Sequence of chain 9.C:
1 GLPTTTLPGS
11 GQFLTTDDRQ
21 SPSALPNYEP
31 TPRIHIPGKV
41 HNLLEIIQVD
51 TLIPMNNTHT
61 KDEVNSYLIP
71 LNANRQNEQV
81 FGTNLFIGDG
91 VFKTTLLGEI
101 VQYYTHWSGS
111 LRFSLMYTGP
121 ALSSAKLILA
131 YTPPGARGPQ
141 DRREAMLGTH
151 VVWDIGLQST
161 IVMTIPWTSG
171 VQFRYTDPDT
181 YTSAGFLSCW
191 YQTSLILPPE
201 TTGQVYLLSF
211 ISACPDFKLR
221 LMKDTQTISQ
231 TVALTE

This protein binds this small molecule.
Small molecule (SMILES): Cc1cc(CCCCCCCOc2ccc(C3=N[C@@H](C)CO3)cc2)on1

Binding-site contacts:
Ligand atom O1B contacts residue ILE104 of chain 9.A at 3.9 Å.
Ligand atom C3C contacts residue TYR128 of chain 9.A at 3.9 Å (hydrophobic).
Ligand atom N2 contacts residue PHE186 of chain 9.A at 3.7 Å.
Ligand atom C1C contacts residue TYR152 of chain 9.A at 4.0 Å (hydrophobic).
Ligand atom C4 contacts residue TYR152 of chain 9.A at 3.9 Å (hydrophobic).
Ligand atom C4C contacts residue ILE104 of chain 9.A at 3.9 Å (hydrophobic).
Ligand atom C4C contacts residue TYR152 of chain 9.A at 3.8 Å (hydrophobic).
Ligand atom C6B contacts residue TYR197 of chain 9.A at 3.7 Å (hydrophobic).
Ligand atom C4 contacts residue MET224 of chain 9.A at 3.8 Å (hydrophobic).
Ligand atom C4A contacts residue ASN198 of chain 9.A at 3.9 Å.
Ligand atom C6C contacts residue VAL191 of chain 9.A at 3.2 Å (hydrophobic).
Ligand atom N2 contacts residue ALA24 of chain 9.C at 3.4 Å.
Ligand atom O1B contacts residue TYR128 of chain 9.A at 3.9 Å.
Ligand atom N2 contacts residue PRO174 of chain 9.A at 3.9 Å.
Ligand atom O1 contacts residue TYR152 of chain 9.A at 3.9 Å.
Ligand atom C3 contacts residue PRO174 of chain 9.A at 3.8 Å (hydrophobic).
Ligand atom C31 contacts residue VAL176 of chain 9.A at 3.3 Å (hydrophobic).
Ligand atom C4B contacts residue LEU106 of chain 9.A at 4.0 Å (hydrophobic).
Ligand atom CM1 contacts residue SER107 of chain 9.A at 3.9 Å.
Ligand atom C5C contacts residue ILE104 of chain 9.A at 3.8 Å (hydrophobic).
Ligand atom C3C contacts residue VAL188 of chain 9.A at 3.3 Å (hydrophobic).
Ligand atom C5 contacts residue TYR152 of chain 9.A at 3.8 Å (hydrophobic).
Ligand atom C7C contacts residue TYR128 of chain 9.A at 3.6 Å (hydrophobic).
Ligand atom C4 contacts residue PHE186 of chain 9.A at 3.6 Å (hydrophobic).
Ligand atom C31 contacts residue SER175 of chain 9.A at 3.6 Å.
Ligand atom C7C contacts residue VAL191 of chain 9.A at 4.0 Å (hydrophobic).
Ligand atom C31 contacts residue PRO174 of chain 9.A at 3.4 Å (hydrophobic).
Ligand atom C5B contacts residue LEU106 of chain 9.A at 3.8 Å (hydrophobic).
Ligand atom C3 contacts residue PHE186 of chain 9.A at 3.8 Å (hydrophobic).
Ligand atom C2C contacts residue VAL188 of chain 9.A at 3.2 Å (hydrophobic).
Ligand atom C5 contacts residue PHE186 of chain 9.A at 3.5 Å (hydrophobic).
Ligand atom C31 contacts residue ALA150 of chain 9.A at 3.1 Å (hydrophobic).
Ligand atom O1 contacts residue VAL188 of chain 9.A at 3.8 Å.
Ligand atom C5B contacts residue TYR197 of chain 9.A at 3.8 Å (hydrophobic).
Ligand atom C5C contacts residue TYR128 of chain 9.A at 3.5 Å (hydrophobic).
Ligand atom C7C contacts residue TYR197 of chain 9.A at 3.8 Å (hydrophobic).
Ligand atom C6B contacts residue LEU106 of chain 9.A at 4.0 Å (hydrophobic).
Ligand atom O1 contacts residue PHE186 of chain 9.A at 3.5 Å.
Ligand atom O1 contacts residue ALA24 of chain 9.C at 3.6 Å.
Ligand atom C2C contacts residue TYR152 of chain 9.A at 4.0 Å (hydrophobic).

Sequence of chain 9.A:
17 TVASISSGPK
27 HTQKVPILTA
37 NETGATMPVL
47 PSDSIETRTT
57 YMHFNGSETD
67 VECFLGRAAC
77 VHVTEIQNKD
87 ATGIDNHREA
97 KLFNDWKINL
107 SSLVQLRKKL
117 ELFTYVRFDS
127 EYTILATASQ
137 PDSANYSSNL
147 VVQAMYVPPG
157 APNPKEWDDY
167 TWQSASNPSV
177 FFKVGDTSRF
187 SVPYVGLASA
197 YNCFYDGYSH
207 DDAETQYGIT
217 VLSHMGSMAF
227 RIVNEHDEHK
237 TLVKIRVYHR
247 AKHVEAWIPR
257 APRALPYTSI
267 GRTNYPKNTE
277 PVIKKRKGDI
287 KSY